Binding-site contacts:
Ligand atom C21 contacts residue LEU80 of chain 1.A at 3.7 Å (hydrophobic).
Ligand atom O6 contacts residue SER26 of chain 1.A at 2.7 Å (h-bond).
Ligand atom C14 contacts residue THR96 of chain 1.A at 3.6 Å.
Ligand atom C1 contacts residue GLU106 of chain 1.A at 3.3 Å.
Ligand atom C16 contacts residue LEU80 of chain 1.A at 3.7 Å (hydrophobic).
Ligand atom N19 contacts residue LYS48 of chain 1.A at 3.4 Å (salt-bridge).
Ligand atom C11 contacts residue LEU154 of chain 1.A at 3.6 Å (hydrophobic).
Ligand atom C18 contacts residue LYS48 of chain 1.A at 3.3 Å.
Ligand atom N22 contacts residue THR96 of chain 1.A at 3.7 Å.
Ligand atom C1 contacts residue SER103 of chain 1.A at 3.8 Å.
Ligand atom N22 contacts residue ALA46 of chain 1.A at 3.5 Å.
Ligand atom C30 contacts residue PRO100 of chain 1.A at 3.5 Å (hydrophobic).
Ligand atom C30 contacts residue MET99 of chain 1.A at 3.8 Å (hydrophobic).
Ligand atom C23 contacts residue MET99 of chain 1.A at 3.4 Å (hydrophobic).
Ligand atom S17 contacts residue LEU71 of chain 1.A at 3.6 Å.
Ligand atom C15 contacts residue THR96 of chain 1.A at 3.5 Å.
Ligand atom C20 contacts residue LEU80 of chain 1.A at 3.5 Å (hydrophobic).
Ligand atom C1 contacts residue GLY102 of chain 1.A at 3.5 Å.
Ligand atom C18 contacts residue GLU67 of chain 1.A at 3.0 Å.
Ligand atom S17 contacts residue GLU67 of chain 1.A at 3.8 Å.
Ligand atom N19 contacts residue ALA164 of chain 1.A at 3.5 Å.
Ligand atom C29 contacts residue MET99 of chain 1.A at 3.6 Å (hydrophobic).
Ligand atom N24 contacts residue TYR98 of chain 1.A at 3.7 Å.
Ligand atom C27 contacts residue LEU25 of chain 1.A at 3.7 Å (hydrophobic).
Ligand atom C26 contacts residue MET99 of chain 1.A at 3.1 Å (hydrophobic).
Ligand atom C23 contacts residue GLU97 of chain 1.A at 3.2 Å.
Ligand atom N24 contacts residue MET99 of chain 1.A at 2.8 Å (h-bond).
Ligand atom C23 contacts residue ALA46 of chain 1.A at 3.4 Å (hydrophobic).
Ligand atom C9 contacts residue VAL33 of chain 1.A at 3.6 Å (hydrophobic).
Ligand atom N12 contacts residue VAL33 of chain 1.A at 3.6 Å.
Ligand atom C29 contacts residue TYR98 of chain 1.A at 3.3 Å (hydrophobic).
Ligand atom C15 contacts residue LYS48 of chain 1.A at 3.5 Å.
Ligand atom C30 contacts residue GLY102 of chain 1.A at 3.7 Å.
Ligand atom O7 contacts residue LEU25 of chain 1.A at 3.4 Å.
Ligand atom C30 contacts residue TYR98 of chain 1.A at 3.7 Å (hydrophobic).
Ligand atom N22 contacts residue LEU154 of chain 1.A at 3.7 Å.
Ligand atom S17 contacts residue ILE94 of chain 1.A at 3.8 Å.
Ligand atom C18 contacts residue ASP165 of chain 1.A at 3.6 Å.
Ligand atom N19 contacts residue ASP165 of chain 1.A at 3.1 Å (salt-bridge).
Ligand atom C20 contacts residue LYS48 of chain 1.A at 3.8 Å.

Sequence of chain 1.A:
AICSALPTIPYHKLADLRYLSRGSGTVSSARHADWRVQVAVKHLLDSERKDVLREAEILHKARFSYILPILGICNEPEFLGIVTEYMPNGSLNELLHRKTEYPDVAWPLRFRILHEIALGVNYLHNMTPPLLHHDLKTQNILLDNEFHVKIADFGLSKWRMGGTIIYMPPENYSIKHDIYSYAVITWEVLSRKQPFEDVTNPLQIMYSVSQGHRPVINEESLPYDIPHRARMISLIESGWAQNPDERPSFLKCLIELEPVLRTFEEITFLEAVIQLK

The small molecule below binds the protein below.
Small molecule (SMILES): CC(C)(C)S(=O)(=O)c1cc2c(Nc3ccc4scnc4c3)ncnc2cc1OCCO